Sequence of chain 2.B:
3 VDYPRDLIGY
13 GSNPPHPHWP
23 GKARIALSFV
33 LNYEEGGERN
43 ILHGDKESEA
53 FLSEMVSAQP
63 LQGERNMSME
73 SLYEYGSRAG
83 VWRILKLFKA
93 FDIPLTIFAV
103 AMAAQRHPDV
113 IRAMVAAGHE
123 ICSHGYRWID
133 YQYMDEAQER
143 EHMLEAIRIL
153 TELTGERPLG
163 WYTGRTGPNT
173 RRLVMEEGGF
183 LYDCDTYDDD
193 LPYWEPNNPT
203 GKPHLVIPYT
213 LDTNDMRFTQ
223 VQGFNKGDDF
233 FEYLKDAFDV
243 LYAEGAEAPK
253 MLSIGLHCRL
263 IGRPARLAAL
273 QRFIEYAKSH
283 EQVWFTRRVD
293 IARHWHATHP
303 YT

Binding-site contacts:
Ligand atom N1 contacts residue HIS126 of chain 2.B at 3.2 Å (h-bond).
Ligand atom C2 contacts residue HIS126 of chain 2.B at 4.2 Å.
Ligand atom N contacts residue TRP130 of chain 2.B at 3.9 Å.
Ligand atom N1 contacts residue GLU36 of chain 2.B at 3.1 Å (salt-bridge).
Ligand atom N1 contacts residue ASN34 of chain 2.B at 4.3 Å.
Ligand atom C contacts residue TRP130 of chain 2.B at 3.3 Å (hydrophobic).
Ligand atom C2 contacts residue LEU54 of chain 2.B at 4.2 Å (hydrophobic).
Ligand atom N contacts residue LEU54 of chain 2.B at 3.7 Å.
Ligand atom N contacts residue GLU36 of chain 2.B at 4.5 Å.
Ligand atom O1 contacts residue LEU54 of chain 2.B at 4.0 Å.
Ligand atom C contacts residue GLU36 of chain 2.B at 4.3 Å.
Ligand atom O contacts residue TYR164 of chain 2.B at 4.1 Å.
Ligand atom N1 contacts residue TRP130 of chain 2.B at 2.9 Å (h-bond).
Ligand atom N contacts residue HIS259 of chain 2.B at 4.0 Å.
Ligand atom N contacts residue PHE53 of chain 2.B at 3.9 Å.
Ligand atom C1 contacts residue MET218 of chain 2.B at 4.4 Å (hydrophobic).
Ligand atom O1 contacts residue ASN34 of chain 2.B at 3.8 Å.
Ligand atom O contacts residue TRP130 of chain 2.B at 3.5 Å (h-bond).
Ligand atom O contacts residue HIS126 of chain 2.B at 3.7 Å.
Ligand atom C contacts residue TYR164 of chain 2.B at 4.2 Å (hydrophobic).
Ligand atom C1 contacts residue TRP130 of chain 2.B at 4.2 Å (hydrophobic).
Ligand atom O1 contacts residue TRP130 of chain 2.B at 4.1 Å.
Ligand atom O1 contacts residue MET218 of chain 2.B at 4.2 Å.
Ligand atom O contacts residue THR165 of chain 2.B at 3.2 Å (h-bond).
Ligand atom C contacts residue GLY166 of chain 2.B at 4.1 Å.
Ligand atom O1 contacts residue GLU36 of chain 2.B at 2.6 Å (salt-bridge).
Ligand atom C contacts residue THR165 of chain 2.B at 4.3 Å.
Ligand atom C2 contacts residue ASN34 of chain 2.B at 4.5 Å.
Ligand atom C2 contacts residue GLU36 of chain 2.B at 3.2 Å.
Ligand atom O1 contacts residue HIS126 of chain 2.B at 4.3 Å.
Ligand atom C contacts residue HIS126 of chain 2.B at 4.0 Å.
Ligand atom C2 contacts residue HIS259 of chain 2.B at 3.5 Å.
Ligand atom O contacts residue ARG167 of chain 2.B at 3.7 Å.
Ligand atom N1 contacts residue TYR164 of chain 2.B at 4.0 Å.
Ligand atom O contacts residue GLY166 of chain 2.B at 3.1 Å.
Ligand atom C1 contacts residue PHE53 of chain 2.B at 3.7 Å (hydrophobic).
Ligand atom C2 contacts residue TRP130 of chain 2.B at 3.6 Å (hydrophobic).
Ligand atom C2 contacts residue MET218 of chain 2.B at 4.1 Å (hydrophobic).
Ligand atom N contacts residue MET218 of chain 2.B at 3.4 Å.
Ligand atom O1 contacts residue HIS259 of chain 2.B at 2.4 Å (h-bond).

The small molecule below binds the protein below.
Small molecule (SMILES): O=C1CNC(=O)N1